Sequence of chain 1.B:
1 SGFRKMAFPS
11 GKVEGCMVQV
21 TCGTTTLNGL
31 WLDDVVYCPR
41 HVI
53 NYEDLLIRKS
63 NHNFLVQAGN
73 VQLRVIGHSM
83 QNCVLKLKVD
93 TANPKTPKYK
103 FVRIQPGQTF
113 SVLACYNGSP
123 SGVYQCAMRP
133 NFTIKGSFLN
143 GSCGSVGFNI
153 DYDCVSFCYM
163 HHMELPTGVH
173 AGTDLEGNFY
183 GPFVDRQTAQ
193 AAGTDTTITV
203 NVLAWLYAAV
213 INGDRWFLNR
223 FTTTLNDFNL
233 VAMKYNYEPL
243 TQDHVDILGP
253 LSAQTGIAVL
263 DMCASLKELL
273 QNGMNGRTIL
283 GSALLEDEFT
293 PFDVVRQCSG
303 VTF

Sequence of chain 1.A:
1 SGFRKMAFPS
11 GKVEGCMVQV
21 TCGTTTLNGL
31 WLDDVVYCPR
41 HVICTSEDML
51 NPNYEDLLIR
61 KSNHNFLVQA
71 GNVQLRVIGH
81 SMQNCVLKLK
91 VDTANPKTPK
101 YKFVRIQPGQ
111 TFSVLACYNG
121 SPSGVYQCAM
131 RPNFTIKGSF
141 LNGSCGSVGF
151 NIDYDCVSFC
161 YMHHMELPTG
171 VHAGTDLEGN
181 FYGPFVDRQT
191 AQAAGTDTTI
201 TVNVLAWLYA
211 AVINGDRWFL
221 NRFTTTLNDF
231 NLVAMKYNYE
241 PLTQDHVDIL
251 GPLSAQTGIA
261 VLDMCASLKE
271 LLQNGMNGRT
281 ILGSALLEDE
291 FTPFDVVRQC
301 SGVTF

Binding-site contacts:
Ligand atom C13 contacts residue HIS41 of chain 1.B at 3.9 Å.
Ligand atom C contacts residue ASN142 of chain 1.B at 4.0 Å.
Ligand atom C14 contacts residue HIS163 of chain 1.B at 3.2 Å.
Ligand atom C13 contacts residue MET165 of chain 1.B at 3.6 Å (hydrophobic).
Ligand atom C10 contacts residue ARG188 of chain 1.B at 3.9 Å.
Ligand atom C17 contacts residue ASN142 of chain 1.B at 3.7 Å.
Ligand atom C16 contacts residue GLU166 of chain 1.B at 3.8 Å.
Ligand atom C11 contacts residue ARG188 of chain 1.B at 3.7 Å.
Ligand atom C12 contacts residue MET165 of chain 1.B at 3.7 Å (hydrophobic).
Ligand atom N1 contacts residue HIS163 of chain 1.B at 2.7 Å (h-bond).
Ligand atom N contacts residue CYS145 of chain 1.B at 4.0 Å.
Ligand atom C15 contacts residue HIS163 of chain 1.B at 3.8 Å.
Ligand atom C13 contacts residue HIS164 of chain 1.B at 3.5 Å.
Ligand atom C15 contacts residue GLU166 of chain 1.B at 3.6 Å.
Ligand atom CL contacts residue HIS41 of chain 1.B at 3.3 Å.
Ligand atom C16 contacts residue PHE140 of chain 1.B at 4.0 Å (hydrophobic).
Ligand atom C3 contacts residue ASN142 of chain 1.B at 3.9 Å.
Ligand atom C14 contacts residue GLU166 of chain 1.B at 3.6 Å.
Ligand atom C17 contacts residue SER1 of chain 1.A at 3.9 Å.
Ligand atom C16 contacts residue LEU141 of chain 1.B at 3.8 Å (hydrophobic).
Ligand atom O1 contacts residue SER1 of chain 1.A at 3.0 Å (h-bond).
Ligand atom O2 contacts residue GLU166 of chain 1.B at 3.0 Å (salt-bridge).
Ligand atom O2 contacts residue MET165 of chain 1.B at 3.3 Å.
Ligand atom C17 contacts residue PHE140 of chain 1.B at 3.4 Å (hydrophobic).
Ligand atom N1 contacts residue GLU166 of chain 1.B at 3.7 Å.
Ligand atom CL contacts residue MET165 of chain 1.B at 3.8 Å.
Ligand atom CL contacts residue HIS164 of chain 1.B at 3.8 Å.
Ligand atom C9 contacts residue GLN189 of chain 1.B at 3.9 Å.
Ligand atom C15 contacts residue LEU141 of chain 1.B at 3.8 Å (hydrophobic).
Ligand atom N1 contacts residue SER144 of chain 1.B at 3.7 Å.
Ligand atom C17 contacts residue GLU166 of chain 1.B at 3.6 Å.
Ligand atom C15 contacts residue PHE140 of chain 1.B at 3.6 Å (hydrophobic).
Ligand atom C10 contacts residue GLN189 of chain 1.B at 3.8 Å.
Ligand atom C1 contacts residue ASN142 of chain 1.B at 3.7 Å.
Ligand atom C17 contacts residue LEU141 of chain 1.B at 3.5 Å (hydrophobic).
Ligand atom C14 contacts residue CYS145 of chain 1.B at 3.9 Å (hydrophobic).
Ligand atom CL contacts residue ASP187 of chain 1.B at 3.5 Å.
Ligand atom C15 contacts residue SER144 of chain 1.B at 3.9 Å.
Ligand atom O1 contacts residue LEU141 of chain 1.B at 3.9 Å.
Ligand atom C14 contacts residue MET165 of chain 1.B at 3.8 Å (hydrophobic).

A small-molecule ligand and the protein it binds are described below.
Small molecule (SMILES): O=C(Cc1cccc(Cl)c1)Nc1cncc2cc(C(=O)O)ccc12